Sequence of chain 1.A:
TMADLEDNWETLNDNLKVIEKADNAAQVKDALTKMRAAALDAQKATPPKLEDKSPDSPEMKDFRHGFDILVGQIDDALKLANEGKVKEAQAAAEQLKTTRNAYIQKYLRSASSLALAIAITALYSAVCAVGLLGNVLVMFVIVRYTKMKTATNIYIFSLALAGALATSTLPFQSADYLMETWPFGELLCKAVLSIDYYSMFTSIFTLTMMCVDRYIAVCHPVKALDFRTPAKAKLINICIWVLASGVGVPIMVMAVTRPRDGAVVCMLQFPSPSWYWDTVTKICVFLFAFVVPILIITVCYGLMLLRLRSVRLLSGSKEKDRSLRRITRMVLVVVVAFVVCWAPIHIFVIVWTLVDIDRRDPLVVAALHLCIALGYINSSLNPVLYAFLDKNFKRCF

Binding-site contacts:
Ligand atom CD2 contacts residue GLN221 of chain 1.A at 3.7 Å.
Ligand atom FCE contacts residue ILE405 of chain 1.A at 3.5 Å.
Ligand atom FCA contacts residue VAL397 of chain 1.A at 3.4 Å.
Ligand atom CE4 contacts residue TYR245 of chain 1.A at 3.7 Å (hydrophobic).
Ligand atom CE2 contacts residue TYR245 of chain 1.A at 3.6 Å (hydrophobic).
Ligand atom CG contacts residue GLN221 of chain 1.A at 3.7 Å.
Ligand atom FCF contacts residue TRP400 of chain 1.A at 3.4 Å.
Ligand atom CZ contacts residue TRP230 of chain 1.A at 3.6 Å (hydrophobic).
Ligand atom FCC contacts residue TRP400 of chain 1.A at 3.7 Å.
Ligand atom FCD contacts residue LEU416 of chain 1.A at 3.3 Å.
Ligand atom FCA contacts residue TRP400 of chain 1.A at 3.4 Å.
Ligand atom CB contacts residue GLN221 of chain 1.A at 3.7 Å.
Ligand atom CBU contacts residue LEU416 of chain 1.A at 3.7 Å (hydrophobic).
Ligand atom FCB contacts residue LEU416 of chain 1.A at 3.3 Å.
Ligand atom CBW contacts residue TRP400 of chain 1.A at 3.7 Å (hydrophobic).
Ligand atom N contacts residue ASP244 of chain 1.A at 3.7 Å.
Ligand atom CD contacts residue MET248 of chain 1.A at 3.6 Å (hydrophobic).
Ligand atom CD2 contacts residue MET248 of chain 1.A at 3.7 Å (hydrophobic).
Ligand atom CZ contacts residue VAL333 of chain 1.A at 3.5 Å (hydrophobic).
Ligand atom FCE contacts residue PHE396 of chain 1.A at 3.6 Å.
Ligand atom FCC contacts residue VAL397 of chain 1.A at 3.6 Å.
Ligand atom O contacts residue ILE393 of chain 1.A at 3.6 Å.
Ligand atom O contacts residue LEU241 of chain 1.A at 3.4 Å.
Ligand atom FCF contacts residue ARG407 of chain 1.A at 3.3 Å.
Ligand atom CBV contacts residue LEU416 of chain 1.A at 3.7 Å (hydrophobic).
Ligand atom CZ contacts residue ASP224 of chain 1.A at 3.6 Å.
Ligand atom NH1 contacts residue TRP400 of chain 1.A at 3.0 Å.
Ligand atom CE2 contacts residue ASP224 of chain 1.A at 3.5 Å.
Ligand atom CBZ contacts residue TRP400 of chain 1.A at 3.6 Å (hydrophobic).
Ligand atom OH contacts residue VAL333 of chain 1.A at 3.4 Å.
Ligand atom CBT contacts residue TRP400 of chain 1.A at 3.6 Å (hydrophobic).
Ligand atom CB contacts residue MET248 of chain 1.A at 3.6 Å (hydrophobic).
Ligand atom N contacts residue TYR424 of chain 1.A at 3.4 Å.
Ligand atom FCC contacts residue PHE396 of chain 1.A at 3.4 Å.
Ligand atom FCB contacts residue ILE393 of chain 1.A at 3.5 Å.
Ligand atom CE3 contacts residue ILE393 of chain 1.A at 3.7 Å (hydrophobic).
Ligand atom CBV contacts residue TRP400 of chain 1.A at 3.5 Å (hydrophobic).
Ligand atom CE4 contacts residue MET248 of chain 1.A at 3.7 Å (hydrophobic).
Ligand atom CBU contacts residue TRP400 of chain 1.A at 3.4 Å (hydrophobic).
Ligand atom FCE contacts residue TRP400 of chain 1.A at 2.9 Å.

This small molecule binds to this protein.
Small molecule (SMILES): Cc1cc(O)cc(C)c1C[C@H](N)C(=O)N[C@H](CCCN=C(N)N)C(=O)N[C@@H](Cc1ccccc1)C(=O)N(C)CC(=O)N(C)Cc1cc(C(F)(F)F)cc(C(F)(F)F)c1